Binding-site contacts:
Ligand atom C1 contacts residue ALA133 of chain 1.B at 3.8 Å (hydrophobic).
Ligand atom C8 contacts residue GLY152 of chain 1.B at 3.2 Å.
Ligand atom C4 contacts residue ASP130 of chain 1.B at 3.4 Å.
Ligand atom C12 contacts residue ASP40 of chain 1.A at 3.2 Å.
Ligand atom N contacts residue SER136 of chain 1.B at 3.2 Å (h-bond).
Ligand atom O contacts residue ALA133 of chain 1.B at 3.6 Å.
Ligand atom C16 contacts residue GLY154 of chain 1.B at 3.5 Å.
Ligand atom C4 contacts residue TYR162 of chain 1.B at 3.7 Å (hydrophobic).
Ligand atom N7 contacts residue SER42 of chain 1.A at 3.2 Å (h-bond).
Ligand atom C4 contacts residue TYR131 of chain 1.B at 3.3 Å (hydrophobic).
Ligand atom N3 contacts residue ASP130 of chain 1.B at 2.9 Å (salt-bridge).
Ligand atom N5 contacts residue ASP40 of chain 1.A at 2.9 Å (salt-bridge).
Ligand atom C5 contacts residue TYR162 of chain 1.B at 3.8 Å (hydrophobic).
Ligand atom C9 contacts residue HIS52 of chain 1.B at 3.6 Å.
Ligand atom O4 contacts residue GLY152 of chain 1.B at 3.4 Å (h-bond).
Ligand atom C3 contacts residue TYR131 of chain 1.B at 3.7 Å (hydrophobic).
Ligand atom N contacts residue GLY152 of chain 1.B at 2.8 Å (h-bond).
Ligand atom N5 contacts residue GLY39 of chain 1.A at 3.0 Å (h-bond).
Ligand atom N7 contacts residue PHE41 of chain 1.A at 2.7 Å (h-bond).
Ligand atom O4 contacts residue TYR162 of chain 1.B at 2.8 Å (h-bond).
Ligand atom C2 contacts residue TYR162 of chain 1.B at 3.8 Å (hydrophobic).
Ligand atom N2 contacts residue TYR162 of chain 1.B at 3.7 Å.
Ligand atom N4 contacts residue VAL156 of chain 1.B at 3.7 Å.
Ligand atom N5 contacts residue ASN153 of chain 1.B at 2.9 Å (h-bond).
Ligand atom C2 contacts residue TYR131 of chain 1.B at 3.6 Å (hydrophobic).
Ligand atom C1 contacts residue SER136 of chain 1.B at 3.1 Å.
Ligand atom C12 contacts residue ASN153 of chain 1.B at 3.4 Å.
Ligand atom C contacts residue SER136 of chain 1.B at 3.6 Å.
Ligand atom C5 contacts residue ASP130 of chain 1.B at 3.6 Å.
Ligand atom C contacts residue GLY152 of chain 1.B at 3.4 Å.
Ligand atom C17 contacts residue GLY154 of chain 1.B at 3.6 Å.
Ligand atom N2 contacts residue ASP130 of chain 1.B at 2.8 Å (salt-bridge).
Ligand atom C17 contacts residue PHE41 of chain 1.A at 3.3 Å (hydrophobic).
Ligand atom O4 contacts residue GLY154 of chain 1.B at 3.1 Å (h-bond).
Ligand atom C13 contacts residue TYR162 of chain 1.B at 3.7 Å (hydrophobic).
Ligand atom N contacts residue TYR162 of chain 1.B at 3.4 Å (h-bond).
Ligand atom C11 contacts residue ASN153 of chain 1.B at 3.6 Å.
Ligand atom C7 contacts residue ASP130 of chain 1.B at 3.7 Å.
Ligand atom C18 contacts residue PHE41 of chain 1.A at 3.2 Å (hydrophobic).
Ligand atom C15 contacts residue GLY154 of chain 1.B at 3.4 Å.

Sequence of chain 1.B:
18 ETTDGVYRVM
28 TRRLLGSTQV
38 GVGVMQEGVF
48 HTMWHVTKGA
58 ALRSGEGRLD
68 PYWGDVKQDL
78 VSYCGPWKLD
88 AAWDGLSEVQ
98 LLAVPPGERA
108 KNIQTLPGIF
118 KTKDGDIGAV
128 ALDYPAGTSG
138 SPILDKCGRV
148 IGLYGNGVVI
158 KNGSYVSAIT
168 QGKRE

Sequence of chain 1.A:
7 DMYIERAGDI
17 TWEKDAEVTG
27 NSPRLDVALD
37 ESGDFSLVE

A small-molecule ligand and the protein it binds are described below.
Small molecule (SMILES): [H]/N=C(\N)N[C@H](CCCCNC(=O)[C@H](CCCCN)NC(=O)[C@H](CCCCN)NC(=O)Cc1cccc(CN)c1)C(N)=O